The small molecule below binds the protein below.
Small molecule (SMILES): C[C@@H](c1cccc(-c2c[nH]cn2)c1)n1cc(-c2cccc3cn[nH]c23)c(=O)[nH]c1=O

Sequence of chain 1.A:
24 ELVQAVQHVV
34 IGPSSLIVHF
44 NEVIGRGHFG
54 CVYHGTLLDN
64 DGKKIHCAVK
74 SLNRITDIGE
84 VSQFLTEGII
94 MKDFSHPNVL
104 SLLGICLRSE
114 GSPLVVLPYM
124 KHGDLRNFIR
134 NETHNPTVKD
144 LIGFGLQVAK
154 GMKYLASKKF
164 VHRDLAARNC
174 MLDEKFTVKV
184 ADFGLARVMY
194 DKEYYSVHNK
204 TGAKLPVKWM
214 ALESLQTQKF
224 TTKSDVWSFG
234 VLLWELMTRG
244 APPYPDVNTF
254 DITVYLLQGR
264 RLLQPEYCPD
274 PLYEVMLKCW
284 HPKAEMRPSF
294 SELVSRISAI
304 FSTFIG

Binding-site contacts:
Ligand atom C14 contacts residue ASP185 of chain 1.A at 3.4 Å.
Ligand atom C19 contacts residue MET94 of chain 1.A at 3.6 Å (hydrophobic).
Ligand atom N5 contacts residue ARG190 of chain 1.A at 2.9 Å (salt-bridge).
Ligand atom C16 contacts residue LEU105 of chain 1.A at 3.7 Å (hydrophobic).
Ligand atom C contacts residue LEU103 of chain 1.A at 3.4 Å (hydrophobic).
Ligand atom N4 contacts residue ARG190 of chain 1.A at 3.8 Å.
Ligand atom N1 contacts residue ASP185 of chain 1.A at 3.2 Å.
Ligand atom C4 contacts residue ALA184 of chain 1.A at 3.8 Å (hydrophobic).
Ligand atom C3 contacts residue LEU103 of chain 1.A at 3.6 Å (hydrophobic).
Ligand atom C21 contacts residue GLU90 of chain 1.A at 3.7 Å.
Ligand atom O1 contacts residue ALA184 of chain 1.A at 3.5 Å.
Ligand atom N5 contacts residue ALA189 of chain 1.A at 3.7 Å.
Ligand atom C9 contacts residue PHE163 of chain 1.A at 3.3 Å (hydrophobic).
Ligand atom C18 contacts residue GLY91 of chain 1.A at 3.8 Å.
Ligand atom C20 contacts residue MET94 of chain 1.A at 3.3 Å (hydrophobic).
Ligand atom C15 contacts residue VAL118 of chain 1.A at 3.8 Å (hydrophobic).
Ligand atom C8 contacts residue ASP185 of chain 1.A at 3.5 Å.
Ligand atom C17 contacts residue ILE108 of chain 1.A at 3.8 Å (hydrophobic).
Ligand atom C10 contacts residue ASP185 of chain 1.A at 3.5 Å.
Ligand atom C3 contacts residue VAL183 of chain 1.A at 3.4 Å (hydrophobic).
Ligand atom C10 contacts residue ARG190 of chain 1.A at 3.6 Å.
Ligand atom C12 contacts residue VAL118 of chain 1.A at 3.8 Å (hydrophobic).
Ligand atom N4 contacts residue MET94 of chain 1.A at 3.6 Å.
Ligand atom C13 contacts residue VAL118 of chain 1.A at 3.8 Å (hydrophobic).
Ligand atom C21 contacts residue PHE87 of chain 1.A at 3.8 Å (hydrophobic).
Ligand atom C4 contacts residue VAL183 of chain 1.A at 3.2 Å (hydrophobic).
Ligand atom C17 contacts residue VAL118 of chain 1.A at 3.8 Å (hydrophobic).
Ligand atom C18 contacts residue PHE87 of chain 1.A at 3.6 Å (hydrophobic).
Ligand atom C9 contacts residue HIS165 of chain 1.A at 3.5 Å.
Ligand atom C16 contacts residue VAL118 of chain 1.A at 3.5 Å (hydrophobic).
Ligand atom C11 contacts residue MET94 of chain 1.A at 3.4 Å (hydrophobic).
Ligand atom C15 contacts residue MET94 of chain 1.A at 3.5 Å (hydrophobic).
Ligand atom C3 contacts residue ALA184 of chain 1.A at 3.8 Å (hydrophobic).
Ligand atom N contacts residue HIS165 of chain 1.A at 3.0 Å (h-bond).
Ligand atom O1 contacts residue ASP185 of chain 1.A at 3.1 Å (salt-bridge).
Ligand atom N3 contacts residue ASP185 of chain 1.A at 2.9 Å (salt-bridge).
Ligand atom O contacts residue LYS73 of chain 1.A at 3.4 Å.
Ligand atom C8 contacts residue PHE163 of chain 1.A at 3.7 Å (hydrophobic).
Ligand atom C7 contacts residue MET94 of chain 1.A at 3.7 Å (hydrophobic).
Ligand atom C17 contacts residue LEU105 of chain 1.A at 3.7 Å (hydrophobic).